Binding-site contacts:
Ligand atom O4 contacts residue THR150 of chain 1.D at 4.3 Å.
Ligand atom C8 contacts residue TYR190 of chain 1.D at 3.7 Å (hydrophobic).
Ligand atom C10 contacts residue TRP55 of chain 1.E at 4.2 Å (hydrophobic).
Ligand atom O4 contacts residue TRP149 of chain 1.D at 3.4 Å (h-bond).
Ligand atom C5 contacts residue TRP149 of chain 1.D at 3.9 Å (hydrophobic).
Ligand atom N1 contacts residue TYR93 of chain 1.D at 4.4 Å.
Ligand atom C8 contacts residue TRP149 of chain 1.D at 4.0 Å (hydrophobic).
Ligand atom C2 contacts residue TRP149 of chain 1.D at 3.3 Å (hydrophobic).
Ligand atom C8 contacts residue TYR198 of chain 1.D at 3.5 Å (hydrophobic).
Ligand atom O4 contacts residue LEU119 of chain 1.E at 3.9 Å.
Ligand atom N6 contacts residue THR150 of chain 1.D at 4.3 Å.
Ligand atom N1 contacts residue TRP149 of chain 1.D at 4.2 Å.
Ligand atom C10 contacts residue TRP149 of chain 1.D at 3.7 Å (hydrophobic).
Ligand atom N6 contacts residue CYS193 of chain 1.D at 4.0 Å.
Ligand atom N6 contacts residue TYR198 of chain 1.D at 3.0 Å (h-bond).
Ligand atom C5 contacts residue LEU119 of chain 1.E at 4.1 Å (hydrophobic).
Ligand atom C8 contacts residue CYS192 of chain 1.D at 4.2 Å (hydrophobic).
Ligand atom N1 contacts residue TYR190 of chain 1.D at 4.4 Å.
Ligand atom C10 contacts residue TYR190 of chain 1.D at 4.1 Å (hydrophobic).
Ligand atom N6 contacts residue TRP149 of chain 1.D at 4.0 Å.
Ligand atom C3 contacts residue TRP149 of chain 1.D at 3.6 Å (hydrophobic).
Ligand atom O7 contacts residue THR150 of chain 1.D at 3.6 Å.
Ligand atom O7 contacts residue TYR117 of chain 1.E at 4.4 Å.
Ligand atom C9 contacts residue CYS192 of chain 1.D at 4.1 Å (hydrophobic).
Ligand atom O7 contacts residue LEU109 of chain 1.E at 3.2 Å.
Ligand atom C3 contacts residue CYS192 of chain 1.D at 4.5 Å (hydrophobic).
Ligand atom O7 contacts residue LEU119 of chain 1.E at 4.0 Å.
Ligand atom C5 contacts residue LEU109 of chain 1.E at 4.0 Å (hydrophobic).
Ligand atom C5 contacts residue TYR198 of chain 1.D at 4.2 Å (hydrophobic).
Ligand atom N6 contacts residue LEU109 of chain 1.E at 4.2 Å.
Ligand atom C9 contacts residue LEU119 of chain 1.E at 4.1 Å (hydrophobic).
Ligand atom C10 contacts residue TYR93 of chain 1.D at 3.2 Å (hydrophobic).
Ligand atom C9 contacts residue TRP55 of chain 1.E at 3.4 Å (hydrophobic).
Ligand atom C3 contacts residue LEU119 of chain 1.E at 3.8 Å (hydrophobic).
Ligand atom C9 contacts residue TYR190 of chain 1.D at 4.4 Å (hydrophobic).
Ligand atom C5 contacts residue THR150 of chain 1.D at 4.0 Å.

Sequence of chain 1.E:
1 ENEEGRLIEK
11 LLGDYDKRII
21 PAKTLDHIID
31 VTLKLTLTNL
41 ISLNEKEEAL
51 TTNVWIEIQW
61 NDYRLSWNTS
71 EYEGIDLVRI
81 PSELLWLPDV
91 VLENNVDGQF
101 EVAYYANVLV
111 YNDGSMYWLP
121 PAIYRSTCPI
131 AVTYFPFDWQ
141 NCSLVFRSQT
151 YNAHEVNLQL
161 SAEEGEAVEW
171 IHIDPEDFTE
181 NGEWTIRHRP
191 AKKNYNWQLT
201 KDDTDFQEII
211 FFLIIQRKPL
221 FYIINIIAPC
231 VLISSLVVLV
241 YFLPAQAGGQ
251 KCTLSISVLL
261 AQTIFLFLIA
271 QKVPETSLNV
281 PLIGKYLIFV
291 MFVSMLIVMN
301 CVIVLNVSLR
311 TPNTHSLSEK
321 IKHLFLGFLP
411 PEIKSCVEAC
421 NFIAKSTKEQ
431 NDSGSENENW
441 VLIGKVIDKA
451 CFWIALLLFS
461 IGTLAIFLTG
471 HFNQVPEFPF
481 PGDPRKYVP

Sequence of chain 1.D:
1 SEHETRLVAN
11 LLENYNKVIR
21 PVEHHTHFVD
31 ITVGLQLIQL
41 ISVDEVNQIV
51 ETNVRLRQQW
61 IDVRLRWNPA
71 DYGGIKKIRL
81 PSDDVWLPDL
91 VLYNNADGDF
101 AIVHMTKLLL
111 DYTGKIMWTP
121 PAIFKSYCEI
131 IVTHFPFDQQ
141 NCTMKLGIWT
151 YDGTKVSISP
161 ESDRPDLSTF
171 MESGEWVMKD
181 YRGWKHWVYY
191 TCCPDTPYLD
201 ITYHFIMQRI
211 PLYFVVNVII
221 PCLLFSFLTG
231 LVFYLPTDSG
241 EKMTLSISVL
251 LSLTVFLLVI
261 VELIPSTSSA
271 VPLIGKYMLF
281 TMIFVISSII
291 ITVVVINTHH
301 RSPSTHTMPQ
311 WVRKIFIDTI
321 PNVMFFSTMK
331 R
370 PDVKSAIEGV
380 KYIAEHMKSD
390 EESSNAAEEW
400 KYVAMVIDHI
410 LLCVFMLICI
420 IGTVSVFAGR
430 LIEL

This small molecule binds to this protein.
Small molecule (SMILES): C[N+](C)(C)CCOC(N)=O